Binding-site contacts:
Ligand atom O2G contacts residue GLY182 of chain 1.A at 3.3 Å (h-bond).
Ligand atom PA contacts residue GLY184 of chain 1.A at 3.4 Å.
Ligand atom O1B contacts residue ALA183 of chain 1.A at 3.4 Å (h-bond).
Ligand atom C4 contacts residue ASN127 of chain 1.A at 3.3 Å.
Ligand atom O2G contacts residue ASN233 of chain 1.A at 2.9 Å (h-bond).
Ligand atom O2G contacts residue SER236 of chain 1.A at 2.8 Å (h-bond).
Ligand atom O4' contacts residue ASN127 of chain 1.A at 2.6 Å (h-bond).
Ligand atom O3B contacts residue GLY182 of chain 1.A at 2.7 Å (h-bond).
Ligand atom O1A contacts residue THR186 of chain 1.A at 3.3 Å (h-bond).
Ligand atom O5' contacts residue GLY184 of chain 1.A at 3.3 Å.
Ligand atom PG contacts residue MG1 of chain 1.B at 3.2 Å.
Ligand atom N9 contacts residue ASN127 of chain 1.A at 3.1 Å (h-bond).
Ligand atom O1A contacts residue GLY184 of chain 1.A at 2.9 Å.
Ligand atom O1B contacts residue LYS185 of chain 1.A at 2.6 Å (salt-bridge).
Ligand atom O1B contacts residue GLY184 of chain 1.A at 3.0 Å (h-bond).
Ligand atom O2B contacts residue MG1 of chain 1.B at 2.0 Å.
Ligand atom PG contacts residue SER181 of chain 1.A at 3.4 Å.
Ligand atom O2B contacts residue THR186 of chain 1.A at 2.8 Å (h-bond).
Ligand atom C8 contacts residue ASN127 of chain 1.A at 3.5 Å.
Ligand atom O3G contacts residue MG1 of chain 1.B at 2.1 Å.
Ligand atom PG contacts residue ASN233 of chain 1.A at 3.5 Å.
Ligand atom PB contacts residue LYS185 of chain 1.A at 3.4 Å.
Ligand atom C8 contacts residue GLU187 of chain 1.A at 3.2 Å.
Ligand atom O2A contacts residue ASN233 of chain 1.A at 3.1 Å (h-bond).
Ligand atom C2 contacts residue LYS130 of chain 1.A at 3.0 Å.
Ligand atom O1A contacts residue GLU187 of chain 1.A at 3.0 Å (salt-bridge).
Ligand atom C1' contacts residue ASN127 of chain 1.A at 3.2 Å.
Ligand atom O1B contacts residue GLU180 of chain 1.A at 3.4 Å (salt-bridge).
Ligand atom PB contacts residue MG1 of chain 1.B at 3.3 Å.
Ligand atom N1 contacts residue PRO128 of chain 1.A at 3.2 Å.
Ligand atom O3B contacts residue ASN233 of chain 1.A at 3.1 Å (h-bond).
Ligand atom O1A contacts residue LYS185 of chain 1.A at 3.4 Å (salt-bridge).
Ligand atom S1G contacts residue SER181 of chain 1.A at 3.4 Å.
Ligand atom O3B contacts residue LYS185 of chain 1.A at 3.4 Å (salt-bridge).
Ligand atom C5' contacts residue ASN233 of chain 1.A at 3.4 Å.
Ligand atom O3G contacts residue SER237 of chain 1.A at 2.8 Å (h-bond).
Ligand atom N6 contacts residue TYR135 of chain 1.A at 2.9 Å (h-bond).
Ligand atom O2G contacts residue SER181 of chain 1.A at 2.1 Å (h-bond).
Ligand atom O3A contacts residue GLY184 of chain 1.A at 2.9 Å (h-bond).
Ligand atom S1G contacts residue LYS185 of chain 1.A at 2.8 Å (salt-bridge).

This small molecule binds to this protein.
Small molecule (SMILES): Nc1ncnc2c1ncn2[C@@H]1O[C@H](COP(=O)(O)OP(=O)(O)OP(O)(O)=S)[C@@H](O)[C@H]1O

Sequence of chain 1.A:
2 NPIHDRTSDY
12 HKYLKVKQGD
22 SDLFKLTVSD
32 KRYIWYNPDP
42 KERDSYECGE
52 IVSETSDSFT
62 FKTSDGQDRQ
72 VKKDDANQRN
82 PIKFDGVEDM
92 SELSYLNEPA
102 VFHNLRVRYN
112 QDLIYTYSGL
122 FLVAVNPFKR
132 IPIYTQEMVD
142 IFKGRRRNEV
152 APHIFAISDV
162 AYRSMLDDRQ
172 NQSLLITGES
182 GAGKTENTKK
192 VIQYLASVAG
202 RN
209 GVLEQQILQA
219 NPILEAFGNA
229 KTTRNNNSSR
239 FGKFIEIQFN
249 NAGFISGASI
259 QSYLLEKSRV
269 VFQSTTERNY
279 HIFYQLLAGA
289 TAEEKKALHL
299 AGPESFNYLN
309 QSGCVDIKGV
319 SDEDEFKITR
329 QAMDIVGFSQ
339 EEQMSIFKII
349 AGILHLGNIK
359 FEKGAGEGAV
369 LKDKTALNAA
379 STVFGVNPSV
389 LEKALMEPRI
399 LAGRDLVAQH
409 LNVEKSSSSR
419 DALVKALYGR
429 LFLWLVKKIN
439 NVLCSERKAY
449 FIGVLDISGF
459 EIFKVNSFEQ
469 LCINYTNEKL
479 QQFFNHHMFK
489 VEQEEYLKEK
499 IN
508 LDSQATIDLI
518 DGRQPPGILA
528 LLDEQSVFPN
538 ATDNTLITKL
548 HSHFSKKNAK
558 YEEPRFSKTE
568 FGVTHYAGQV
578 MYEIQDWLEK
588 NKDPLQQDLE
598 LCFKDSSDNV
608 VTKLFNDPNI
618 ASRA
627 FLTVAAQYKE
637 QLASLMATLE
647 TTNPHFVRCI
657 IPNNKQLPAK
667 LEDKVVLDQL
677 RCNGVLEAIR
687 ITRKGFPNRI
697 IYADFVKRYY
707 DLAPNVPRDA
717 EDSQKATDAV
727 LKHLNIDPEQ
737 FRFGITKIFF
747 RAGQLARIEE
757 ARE